The protein below binds the small molecule below.
Small molecule (SMILES): FC(F)(F)c1nnc2ccc(NCCc3c[nH]c4ccccc34)nn12

Binding-site contacts:
Ligand atom C20 contacts residue ILE105 of chain 1.A at 3.6 Å (hydrophobic).
Ligand atom C9 contacts residue ASN99 of chain 1.A at 3.1 Å.
Ligand atom C19 contacts residue PRO41 of chain 1.A at 3.8 Å (hydrophobic).
Ligand atom N5 contacts residue ASN99 of chain 1.A at 4.1 Å.
Ligand atom C9 contacts residue TYR98 of chain 1.A at 3.5 Å (hydrophobic).
Ligand atom C21 contacts residue ASP104 of chain 1.A at 3.8 Å.
Ligand atom N4 contacts residue TYR98 of chain 1.A at 3.6 Å.
Ligand atom F23 contacts residue LEU51 of chain 1.A at 3.2 Å.
Ligand atom F24 contacts residue VAL46 of chain 1.A at 3.4 Å.
Ligand atom C22 contacts residue PRO41 of chain 1.A at 4.0 Å (hydrophobic).
Ligand atom C22 contacts residue VAL46 of chain 1.A at 3.9 Å (hydrophobic).
Ligand atom C3 contacts residue ASN99 of chain 1.A at 3.7 Å.
Ligand atom C19 contacts residue ILE105 of chain 1.A at 3.6 Å (hydrophobic).
Ligand atom F25 contacts residue ILE105 of chain 1.A at 3.1 Å.
Ligand atom C1 contacts residue ILE105 of chain 1.A at 3.2 Å (hydrophobic).
Ligand atom F25 contacts residue PRO41 of chain 1.A at 3.4 Å.
Ligand atom N5 contacts residue ILE105 of chain 1.A at 3.5 Å.
Ligand atom N4 contacts residue ILE105 of chain 1.A at 3.8 Å.
Ligand atom N5 contacts residue TYR56 of chain 1.A at 4.1 Å.
Ligand atom N2 contacts residue ILE105 of chain 1.A at 3.4 Å.
Ligand atom C20 contacts residue MET108 of chain 1.A at 3.5 Å (hydrophobic).
Ligand atom C18 contacts residue ILE105 of chain 1.A at 4.1 Å (hydrophobic).
Ligand atom F24 contacts residue ILE105 of chain 1.A at 4.0 Å.
Ligand atom F24 contacts residue PRO41 of chain 1.A at 3.3 Å.
Ligand atom C11 contacts residue LEU51 of chain 1.A at 4.0 Å (hydrophobic).
Ligand atom C18 contacts residue TRP40 of chain 1.A at 3.6 Å (hydrophobic).
Ligand atom F23 contacts residue VAL46 of chain 1.A at 3.4 Å.
Ligand atom C3 contacts residue TYR98 of chain 1.A at 3.9 Å (hydrophobic).
Ligand atom C19 contacts residue MET108 of chain 1.A at 4.0 Å (hydrophobic).
Ligand atom C8 contacts residue LEU53 of chain 1.A at 3.7 Å (hydrophobic).
Ligand atom N10 contacts residue LEU53 of chain 1.A at 3.9 Å.
Ligand atom C19 contacts residue TRP40 of chain 1.A at 3.5 Å (hydrophobic).
Ligand atom N4 contacts residue ASN99 of chain 1.A at 3.0 Å (h-bond).
Ligand atom N6 contacts residue LEU53 of chain 1.A at 3.7 Å.
Ligand atom C7 contacts residue LEU53 of chain 1.A at 3.8 Å (hydrophobic).
Ligand atom C22 contacts residue ILE105 of chain 1.A at 3.6 Å (hydrophobic).
Ligand atom C3 contacts residue ILE105 of chain 1.A at 3.7 Å (hydrophobic).
Ligand atom N2 contacts residue LEU53 of chain 1.A at 3.9 Å.
Ligand atom N6 contacts residue ILE105 of chain 1.A at 4.0 Å.
Ligand atom C21 contacts residue ILE105 of chain 1.A at 3.9 Å (hydrophobic).

Sequence of chain 1.A:
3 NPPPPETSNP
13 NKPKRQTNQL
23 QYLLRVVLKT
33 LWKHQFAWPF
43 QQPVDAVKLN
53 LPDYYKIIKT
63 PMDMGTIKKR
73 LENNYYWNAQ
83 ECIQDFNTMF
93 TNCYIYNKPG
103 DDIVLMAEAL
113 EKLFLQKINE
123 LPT